This small molecule binds to this protein.
Small molecule (SMILES): Cc1cc(CCCOc2c(C)cc(-n3nnc(C)n3)cc2C)on1

Sequence of chain 18.A:
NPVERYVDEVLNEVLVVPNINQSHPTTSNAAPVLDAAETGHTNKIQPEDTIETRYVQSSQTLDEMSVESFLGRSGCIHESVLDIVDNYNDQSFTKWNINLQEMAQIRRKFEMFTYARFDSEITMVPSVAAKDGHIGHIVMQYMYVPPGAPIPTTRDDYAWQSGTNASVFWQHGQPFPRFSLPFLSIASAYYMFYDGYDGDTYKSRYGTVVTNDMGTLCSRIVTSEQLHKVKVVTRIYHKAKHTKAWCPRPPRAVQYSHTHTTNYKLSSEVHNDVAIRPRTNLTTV

Binding-site contacts:
Ligand atom CM3 contacts residue TYR190 of chain 18.A at 3.8 Å (hydrophobic).
Ligand atom C5 contacts residue MET214 of chain 18.A at 3.7 Å (hydrophobic).
Ligand atom C4 contacts residue TYR190 of chain 18.A at 3.8 Å (hydrophobic).
Ligand atom N1A contacts residue MET124 of chain 18.A at 3.9 Å.
Ligand atom C6B contacts residue LEU181 of chain 18.A at 3.5 Å (hydrophobic).
Ligand atom CM4 contacts residue VAL168 of chain 18.A at 3.9 Å (hydrophobic).
Ligand atom N2A contacts residue PHE179 of chain 18.A at 3.3 Å.
Ligand atom CM4 contacts residue TYR144 of chain 18.A at 3.8 Å (hydrophobic).
Ligand atom N3A contacts residue PHE179 of chain 18.A at 3.6 Å.
Ligand atom C1C contacts residue MET214 of chain 18.A at 3.4 Å (hydrophobic).
Ligand atom O1B contacts residue ILE98 of chain 18.A at 3.1 Å.
Ligand atom O1 contacts residue LEU100 of chain 18.A at 3.8 Å.
Ligand atom CM6 contacts residue LEU184 of chain 18.A at 3.6 Å (hydrophobic).
Ligand atom C6B contacts residue ILE98 of chain 18.A at 3.8 Å (hydrophobic).
Ligand atom O1 contacts residue MET214 of chain 18.A at 3.2 Å.
Ligand atom C4 contacts residue MET214 of chain 18.A at 4.0 Å (hydrophobic).
Ligand atom C5B contacts residue TYR144 of chain 18.A at 3.7 Å (hydrophobic).
Ligand atom CM6 contacts residue TYR144 of chain 18.A at 3.7 Å (hydrophobic).
Ligand atom N1A contacts residue LEU217 of chain 18.A at 3.4 Å.
Ligand atom C5 contacts residue LEU100 of chain 18.A at 4.0 Å (hydrophobic).
Ligand atom CM2 contacts residue ILE77 of chain 18.A at 3.9 Å (hydrophobic).
Ligand atom N2A contacts residue TYR144 of chain 18.A at 4.0 Å.
Ligand atom C4A contacts residue PHE179 of chain 18.A at 3.5 Å (hydrophobic).
Ligand atom N1A contacts residue PHE179 of chain 18.A at 3.2 Å.
Ligand atom CM4 contacts residue TYR142 of chain 18.A at 3.9 Å (hydrophobic).
Ligand atom C3C contacts residue LEU181 of chain 18.A at 4.0 Å (hydrophobic).
Ligand atom C4 contacts residue LEU100 of chain 18.A at 3.8 Å (hydrophobic).
Ligand atom N2 contacts residue LEU100 of chain 18.A at 3.8 Å.
Ligand atom N5A contacts residue PHE179 of chain 18.A at 3.2 Å.
Ligand atom N2 contacts residue MET214 of chain 18.A at 3.7 Å.
Ligand atom C4A contacts residue TYR144 of chain 18.A at 3.5 Å (hydrophobic).
Ligand atom N5A contacts residue LEU217 of chain 18.A at 3.7 Å.
Ligand atom CM6 contacts residue LEU181 of chain 18.A at 3.8 Å (hydrophobic).
Ligand atom CM4 contacts residue ALA166 of chain 18.A at 3.1 Å (hydrophobic).
Ligand atom N3A contacts residue TYR144 of chain 18.A at 3.2 Å.
Ligand atom C1B contacts residue LEU181 of chain 18.A at 3.9 Å (hydrophobic).
Ligand atom C5B contacts residue LEU181 of chain 18.A at 3.6 Å (hydrophobic).
Ligand atom C1B contacts residue ILE98 of chain 18.A at 3.6 Å (hydrophobic).
Ligand atom C3 contacts residue LEU100 of chain 18.A at 3.7 Å (hydrophobic).
Ligand atom CM2 contacts residue ILE122 of chain 18.A at 3.9 Å (hydrophobic).